Sequence of chain 45.A:
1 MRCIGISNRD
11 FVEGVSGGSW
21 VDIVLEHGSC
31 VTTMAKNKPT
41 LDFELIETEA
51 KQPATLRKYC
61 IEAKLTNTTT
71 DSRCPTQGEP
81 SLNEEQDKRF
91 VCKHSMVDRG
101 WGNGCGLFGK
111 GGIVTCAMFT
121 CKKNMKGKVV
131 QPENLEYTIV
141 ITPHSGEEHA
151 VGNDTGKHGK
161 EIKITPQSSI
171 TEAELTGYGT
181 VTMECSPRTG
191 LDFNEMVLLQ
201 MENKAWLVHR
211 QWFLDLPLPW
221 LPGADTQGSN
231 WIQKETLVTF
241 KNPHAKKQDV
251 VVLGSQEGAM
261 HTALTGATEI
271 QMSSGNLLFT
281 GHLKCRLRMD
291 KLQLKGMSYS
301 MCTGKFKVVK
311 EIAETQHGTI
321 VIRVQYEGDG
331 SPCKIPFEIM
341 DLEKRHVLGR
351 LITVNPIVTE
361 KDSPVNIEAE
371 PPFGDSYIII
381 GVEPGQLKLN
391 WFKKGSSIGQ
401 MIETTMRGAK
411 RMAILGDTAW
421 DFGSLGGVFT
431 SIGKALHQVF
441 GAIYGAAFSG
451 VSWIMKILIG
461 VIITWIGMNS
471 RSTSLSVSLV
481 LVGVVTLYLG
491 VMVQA

Binding-site contacts:
Ligand atom C6 contacts residue GLY156 of chain 14.A at 3.8 Å.
Ligand atom C1 contacts residue HIS158 of chain 14.A at 4.2 Å.
Ligand atom C6 contacts residue HIS158 of chain 14.A at 3.6 Å.
Ligand atom C4 contacts residue ASN153 of chain 14.A at 4.2 Å.
Ligand atom O6 contacts residue HIS158 of chain 14.A at 3.5 Å.
Ligand atom C7 contacts residue HIS149 of chain 14.A at 4.3 Å.
Ligand atom N2 contacts residue HIS149 of chain 14.A at 4.2 Å.
Ligand atom C1 contacts residue THR155 of chain 14.A at 3.9 Å.
Ligand atom C5 contacts residue HIS158 of chain 14.A at 4.0 Å.
Ligand atom O6 contacts residue HIS149 of chain 14.A at 3.5 Å.
Ligand atom O5 contacts residue HIS158 of chain 14.A at 3.2 Å.
Ligand atom C3 contacts residue ASN153 of chain 14.A at 3.9 Å.
Ligand atom O5 contacts residue GLY156 of chain 14.A at 4.1 Å.
Ligand atom O5 contacts residue HIS149 of chain 14.A at 3.6 Å (h-bond).
Ligand atom C5 contacts residue ASN153 of chain 14.A at 3.6 Å.
Ligand atom C4 contacts residue HIS149 of chain 14.A at 3.7 Å.
Ligand atom C5 contacts residue GLY156 of chain 14.A at 4.1 Å.
Ligand atom C2 contacts residue HIS149 of chain 14.A at 3.4 Å.
Ligand atom O7 contacts residue HIS149 of chain 14.A at 3.3 Å.
Ligand atom O5 contacts residue ASN153 of chain 14.A at 2.3 Å (h-bond).
Ligand atom O5 contacts residue THR155 of chain 14.A at 3.9 Å.
Ligand atom C1 contacts residue ASN153 of chain 14.A at 1.4 Å.
Ligand atom C5 contacts residue HIS149 of chain 14.A at 4.2 Å.
Ligand atom C1 contacts residue HIS149 of chain 14.A at 3.6 Å.
Ligand atom C8 contacts residue ASN153 of chain 14.A at 4.5 Å.
Ligand atom N2 contacts residue ASN153 of chain 14.A at 3.1 Å (h-bond).
Ligand atom C3 contacts residue HIS149 of chain 14.A at 4.3 Å.
Ligand atom C8 contacts residue GLY102 of chain 45.A at 3.5 Å.
Ligand atom O3 contacts residue HIS149 of chain 14.A at 4.2 Å.
Ligand atom C2 contacts residue ASN153 of chain 14.A at 2.5 Å.
Ligand atom C7 contacts residue ASN153 of chain 14.A at 4.1 Å.

Sequence of chain 14.A:
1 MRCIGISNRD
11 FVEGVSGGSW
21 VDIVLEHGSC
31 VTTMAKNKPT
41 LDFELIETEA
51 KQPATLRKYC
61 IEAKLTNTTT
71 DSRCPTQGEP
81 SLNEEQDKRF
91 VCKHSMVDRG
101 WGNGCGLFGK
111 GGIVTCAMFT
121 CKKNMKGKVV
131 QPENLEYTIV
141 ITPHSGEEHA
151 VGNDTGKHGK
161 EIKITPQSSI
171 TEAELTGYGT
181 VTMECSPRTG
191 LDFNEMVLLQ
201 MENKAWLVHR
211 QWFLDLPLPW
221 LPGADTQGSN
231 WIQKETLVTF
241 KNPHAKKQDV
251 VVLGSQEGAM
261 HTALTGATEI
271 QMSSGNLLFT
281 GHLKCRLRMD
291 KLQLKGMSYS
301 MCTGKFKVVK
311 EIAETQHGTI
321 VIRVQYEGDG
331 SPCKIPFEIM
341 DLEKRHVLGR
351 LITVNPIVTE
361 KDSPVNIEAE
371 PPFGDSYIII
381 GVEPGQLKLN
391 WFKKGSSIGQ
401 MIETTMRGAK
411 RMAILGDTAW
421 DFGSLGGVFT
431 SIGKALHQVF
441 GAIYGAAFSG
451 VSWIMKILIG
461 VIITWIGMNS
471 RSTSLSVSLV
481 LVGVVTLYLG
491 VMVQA

This small molecule binds to this protein.
Small molecule (SMILES): CC(=O)N[C@H]1[C@H](O[C@H]2[C@H](O)[C@@H](NC(C)=O)CO[C@@H]2CO)O[C@H](CO)[C@@H](O)[C@@H]1O